Sequence of chain 1.C:
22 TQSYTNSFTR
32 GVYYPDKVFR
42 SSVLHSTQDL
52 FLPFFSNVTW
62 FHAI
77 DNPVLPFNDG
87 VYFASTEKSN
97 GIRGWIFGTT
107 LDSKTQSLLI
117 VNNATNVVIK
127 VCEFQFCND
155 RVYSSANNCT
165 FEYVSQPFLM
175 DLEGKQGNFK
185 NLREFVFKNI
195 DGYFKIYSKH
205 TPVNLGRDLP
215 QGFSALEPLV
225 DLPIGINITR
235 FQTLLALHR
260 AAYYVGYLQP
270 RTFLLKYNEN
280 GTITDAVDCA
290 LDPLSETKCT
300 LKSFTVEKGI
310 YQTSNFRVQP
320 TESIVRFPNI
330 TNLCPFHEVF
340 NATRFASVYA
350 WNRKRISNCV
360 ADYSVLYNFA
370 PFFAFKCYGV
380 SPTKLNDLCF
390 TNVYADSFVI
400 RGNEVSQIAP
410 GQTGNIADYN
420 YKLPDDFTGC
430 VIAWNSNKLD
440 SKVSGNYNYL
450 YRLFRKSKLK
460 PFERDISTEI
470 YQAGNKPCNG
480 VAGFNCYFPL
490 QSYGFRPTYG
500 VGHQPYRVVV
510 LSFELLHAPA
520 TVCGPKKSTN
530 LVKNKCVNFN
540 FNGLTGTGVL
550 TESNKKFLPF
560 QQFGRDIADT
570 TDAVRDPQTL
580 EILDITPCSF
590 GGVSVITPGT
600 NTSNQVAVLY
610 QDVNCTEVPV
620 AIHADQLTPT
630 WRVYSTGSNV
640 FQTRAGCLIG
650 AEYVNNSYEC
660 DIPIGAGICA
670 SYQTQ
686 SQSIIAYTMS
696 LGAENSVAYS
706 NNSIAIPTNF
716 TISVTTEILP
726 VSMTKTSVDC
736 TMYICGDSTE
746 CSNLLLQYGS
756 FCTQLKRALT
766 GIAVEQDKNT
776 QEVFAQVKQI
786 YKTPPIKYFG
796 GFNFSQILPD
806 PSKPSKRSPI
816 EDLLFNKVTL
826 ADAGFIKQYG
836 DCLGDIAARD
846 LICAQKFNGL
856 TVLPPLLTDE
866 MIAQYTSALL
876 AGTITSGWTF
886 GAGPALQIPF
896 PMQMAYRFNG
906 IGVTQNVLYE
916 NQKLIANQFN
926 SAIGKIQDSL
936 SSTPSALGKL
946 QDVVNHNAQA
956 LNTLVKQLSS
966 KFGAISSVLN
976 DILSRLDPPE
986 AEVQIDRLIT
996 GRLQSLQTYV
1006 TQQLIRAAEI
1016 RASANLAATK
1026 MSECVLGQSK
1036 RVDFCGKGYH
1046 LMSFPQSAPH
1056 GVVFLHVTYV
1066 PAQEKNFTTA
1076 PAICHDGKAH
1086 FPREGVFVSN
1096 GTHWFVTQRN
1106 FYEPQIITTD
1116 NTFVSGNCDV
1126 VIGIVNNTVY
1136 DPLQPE

Binding-site contacts:
Ligand atom O7 contacts residue ASN1131 of chain 1.C at 3.5 Å (h-bond).
Ligand atom C3 contacts residue ASN1131 of chain 1.C at 3.8 Å.
Ligand atom C8 contacts residue ASN1131 of chain 1.C at 4.5 Å.
Ligand atom C2 contacts residue ASN1131 of chain 1.C at 2.4 Å.
Ligand atom C4 contacts residue ASN1131 of chain 1.C at 4.2 Å.
Ligand atom N2 contacts residue ASN1131 of chain 1.C at 2.9 Å (h-bond).
Ligand atom C5 contacts residue ASN1131 of chain 1.C at 3.7 Å.
Ligand atom O5 contacts residue ASN1131 of chain 1.C at 2.4 Å (h-bond).
Ligand atom C7 contacts residue ASN1131 of chain 1.C at 3.4 Å.
Ligand atom C1 contacts residue ASN1131 of chain 1.C at 1.4 Å.

A small-molecule ligand and the protein it binds are described below.
Small molecule (SMILES): CC(=O)N[C@@H]1[C@@H](O)[C@H](O)[C@@H](CO)O[C@H]1O